Sequence of chain 13.C:
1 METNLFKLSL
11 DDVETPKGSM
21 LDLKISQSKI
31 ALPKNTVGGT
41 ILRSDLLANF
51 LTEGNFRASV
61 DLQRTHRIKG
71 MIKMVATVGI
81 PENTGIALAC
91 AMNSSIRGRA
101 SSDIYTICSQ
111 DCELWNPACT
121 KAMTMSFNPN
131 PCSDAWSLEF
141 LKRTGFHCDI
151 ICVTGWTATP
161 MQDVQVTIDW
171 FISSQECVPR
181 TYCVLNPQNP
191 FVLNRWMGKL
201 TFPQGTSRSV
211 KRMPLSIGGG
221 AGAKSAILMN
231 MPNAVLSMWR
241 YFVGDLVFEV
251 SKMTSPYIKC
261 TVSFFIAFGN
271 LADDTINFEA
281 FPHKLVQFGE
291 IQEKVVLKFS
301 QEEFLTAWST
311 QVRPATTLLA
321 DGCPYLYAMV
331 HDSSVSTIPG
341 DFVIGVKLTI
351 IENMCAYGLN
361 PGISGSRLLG

A small-molecule ligand and the protein it binds are described below.
Small molecule (SMILES): Nc1ccn([C@@H]2O[C@H](CO[P](=O)(O)O[C@H]3[C@@H](O)[C@H](n4ccc(=O)[nH]c4=O)O[C@@H]3CO[P](=O)(O)O[C@H]3[C@@H](O)[C@H](n4ccc(N)nc4=O)O[C@@H]3CO[P](=O)(O)O[C@H]3[C@@H](O)[C@H](n4ccc(=O)[nH]c4=O)O[C@@H]3CO[P](=O)(O)O[C@H]3[C@@H](O)[C@H](n4cnc5c(=O)nc(N)[nH]c54)O[C@@H]3CO[P](=O)(O)O[C@H]3[C@@H](O)[C@H](n4cnc5c(N)ncnc54)O[C@@H]3CO)[C@@H](O)[C@H]2O)c(=O)n1

Sequence of chain 44.C:
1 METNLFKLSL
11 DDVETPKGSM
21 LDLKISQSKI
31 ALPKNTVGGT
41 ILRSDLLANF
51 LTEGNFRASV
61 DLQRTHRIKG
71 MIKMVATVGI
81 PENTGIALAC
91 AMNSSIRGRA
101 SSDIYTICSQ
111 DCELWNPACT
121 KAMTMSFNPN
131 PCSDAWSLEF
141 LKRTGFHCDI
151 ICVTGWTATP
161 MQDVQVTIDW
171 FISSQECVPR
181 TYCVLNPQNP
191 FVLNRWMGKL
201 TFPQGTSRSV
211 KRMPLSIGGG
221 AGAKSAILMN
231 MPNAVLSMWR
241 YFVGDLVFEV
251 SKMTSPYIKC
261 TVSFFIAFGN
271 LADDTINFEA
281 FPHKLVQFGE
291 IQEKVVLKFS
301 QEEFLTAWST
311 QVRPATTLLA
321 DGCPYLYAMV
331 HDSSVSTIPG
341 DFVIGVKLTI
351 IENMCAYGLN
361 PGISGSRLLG

Binding-site contacts:
Ligand atom O4' contacts residue PRO190 of chain 13.C at 3.2 Å.
Ligand atom N6 contacts residue ILE350 of chain 13.C at 4.0 Å.
Ligand atom O2' contacts residue ARG180 of chain 13.C at 3.9 Å.
Ligand atom C4' contacts residue THR124 of chain 13.C at 3.6 Å.
Ligand atom P contacts residue SER126 of chain 13.C at 3.7 Å.
Ligand atom OP1 contacts residue THR124 of chain 13.C at 4.0 Å.
Ligand atom C5' contacts residue THR124 of chain 13.C at 3.5 Å.
Ligand atom O3' contacts residue SER126 of chain 13.C at 3.3 Å.
Ligand atom OP1 contacts residue LYS7 of chain 44.C at 3.4 Å (salt-bridge).
Ligand atom P contacts residue THR3 of chain 44.C at 3.9 Å.
Ligand atom OP1 contacts residue THR3 of chain 44.C at 2.9 Å (h-bond).
Ligand atom C2 contacts residue ARG180 of chain 13.C at 3.6 Å.
Ligand atom OP1 contacts residue THR124 of chain 13.C at 3.8 Å.
Ligand atom N7 contacts residue ILE350 of chain 13.C at 3.8 Å.
Ligand atom C4' contacts residue GLU2 of chain 44.C at 3.5 Å.
Ligand atom O4' contacts residue ARG180 of chain 13.C at 4.0 Å.
Ligand atom C4' contacts residue SER126 of chain 13.C at 3.4 Å.
Ligand atom O3' contacts residue GLU2 of chain 44.C at 3.6 Å.
Ligand atom N3 contacts residue VAL192 of chain 13.C at 3.4 Å.
Ligand atom OP1 contacts residue ASN4 of chain 44.C at 3.5 Å.
Ligand atom C6 contacts residue ILE350 of chain 13.C at 3.8 Å (hydrophobic).
Ligand atom O2' contacts residue SER126 of chain 13.C at 3.6 Å (h-bond).
Ligand atom O5' contacts residue LYS7 of chain 44.C at 3.4 Å (salt-bridge).
Ligand atom OP2 contacts residue LYS7 of chain 44.C at 2.6 Å (salt-bridge).
Ligand atom OP1 contacts residue SER126 of chain 13.C at 2.8 Å (h-bond).
Ligand atom C1' contacts residue ARG180 of chain 13.C at 3.7 Å.
Ligand atom C5' contacts residue SER126 of chain 13.C at 3.9 Å.
Ligand atom C4 contacts residue VAL192 of chain 13.C at 3.9 Å (hydrophobic).
Ligand atom O3' contacts residue THR3 of chain 44.C at 3.8 Å.
Ligand atom N6 contacts residue THR349 of chain 13.C at 3.9 Å.
Ligand atom C5 contacts residue ILE350 of chain 13.C at 3.6 Å (hydrophobic).
Ligand atom O4' contacts residue MET1 of chain 44.C at 3.7 Å.
Ligand atom C1' contacts residue PRO190 of chain 13.C at 3.9 Å (hydrophobic).
Ligand atom O2' contacts residue MET125 of chain 13.C at 3.6 Å.
Ligand atom C2 contacts residue VAL192 of chain 13.C at 3.7 Å (hydrophobic).
Ligand atom N3 contacts residue ARG180 of chain 13.C at 4.0 Å.
Ligand atom O2' contacts residue MET1 of chain 44.C at 3.2 Å (h-bond).
Ligand atom C4' contacts residue MET1 of chain 44.C at 3.9 Å (hydrophobic).
Ligand atom C5' contacts residue GLU2 of chain 44.C at 3.2 Å.
Ligand atom P contacts residue LYS7 of chain 44.C at 3.2 Å.